Sequence of chain 37.A:
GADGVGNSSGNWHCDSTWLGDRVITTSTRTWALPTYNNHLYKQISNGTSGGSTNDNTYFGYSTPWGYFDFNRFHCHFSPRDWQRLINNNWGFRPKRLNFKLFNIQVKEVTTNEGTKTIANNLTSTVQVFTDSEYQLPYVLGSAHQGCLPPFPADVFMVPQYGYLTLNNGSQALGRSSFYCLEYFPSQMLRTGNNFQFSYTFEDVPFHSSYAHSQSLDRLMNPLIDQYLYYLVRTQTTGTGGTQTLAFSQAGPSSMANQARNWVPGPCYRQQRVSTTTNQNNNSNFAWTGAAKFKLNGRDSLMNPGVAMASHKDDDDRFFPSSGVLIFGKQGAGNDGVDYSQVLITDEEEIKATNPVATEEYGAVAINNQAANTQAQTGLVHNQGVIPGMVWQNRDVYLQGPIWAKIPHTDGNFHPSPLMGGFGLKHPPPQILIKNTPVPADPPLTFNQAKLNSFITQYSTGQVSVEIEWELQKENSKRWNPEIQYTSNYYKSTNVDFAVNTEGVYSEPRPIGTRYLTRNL

Binding-site contacts:
Ligand atom N1 contacts residue PHE638 of chain 12.A at 4.3 Å.
Ligand atom C4 contacts residue PRO421 of chain 12.A at 4.3 Å (hydrophobic).
Ligand atom O1P contacts residue LYS641 of chain 37.A at 4.0 Å.
Ligand atom C6 contacts residue SER632 of chain 12.A at 3.9 Å.
Ligand atom N3 contacts residue GLY639 of chain 12.A at 4.3 Å.
Ligand atom N7 contacts residue ASN609 of chain 12.A at 3.8 Å.
Ligand atom N9 contacts residue PRO421 of chain 12.A at 4.4 Å.
Ligand atom N7 contacts residue SER632 of chain 12.A at 4.1 Å.
Ligand atom C5 contacts residue PRO631 of chain 12.A at 4.2 Å (hydrophobic).
Ligand atom N6 contacts residue GLY639 of chain 12.A at 3.6 Å (h-bond).
Ligand atom N9 contacts residue HIS630 of chain 12.A at 4.2 Å.
Ligand atom N1 contacts residue PRO421 of chain 12.A at 4.3 Å.
Ligand atom C5 contacts residue SER632 of chain 12.A at 4.1 Å.
Ligand atom N1 contacts residue VAL420 of chain 12.A at 3.7 Å.
Ligand atom N6 contacts residue GLY637 of chain 12.A at 3.7 Å.
Ligand atom N6 contacts residue VAL420 of chain 12.A at 4.0 Å.
Ligand atom C8 contacts residue PRO421 of chain 12.A at 4.3 Å (hydrophobic).
Ligand atom C1' contacts residue HIS630 of chain 12.A at 4.0 Å.
Ligand atom C6 contacts residue VAL420 of chain 12.A at 4.0 Å (hydrophobic).
Ligand atom C6 contacts residue GLY639 of chain 12.A at 3.8 Å.
Ligand atom C8 contacts residue HIS630 of chain 12.A at 3.3 Å.
Ligand atom C3' contacts residue HIS630 of chain 12.A at 4.4 Å.
Ligand atom C2 contacts residue PRO631 of chain 12.A at 3.3 Å (hydrophobic).
Ligand atom N7 contacts residue PRO421 of chain 12.A at 4.2 Å.
Ligand atom N3 contacts residue PRO631 of chain 12.A at 3.6 Å.
Ligand atom C6 contacts residue PRO421 of chain 12.A at 4.1 Å (hydrophobic).
Ligand atom C2 contacts residue VAL420 of chain 12.A at 4.3 Å (hydrophobic).
Ligand atom N1 contacts residue PRO631 of chain 12.A at 3.5 Å (h-bond).
Ligand atom C6 contacts residue PRO631 of chain 12.A at 3.9 Å (hydrophobic).
Ligand atom C2' contacts residue HIS630 of chain 12.A at 3.2 Å.
Ligand atom C2 contacts residue GLY639 of chain 12.A at 3.1 Å.
Ligand atom N1 contacts residue GLY639 of chain 12.A at 3.1 Å (h-bond).
Ligand atom N6 contacts residue PHE638 of chain 12.A at 3.9 Å.
Ligand atom N7 contacts residue HIS630 of chain 12.A at 4.1 Å.
Ligand atom C5 contacts residue PRO421 of chain 12.A at 4.1 Å (hydrophobic).
Ligand atom C4 contacts residue PRO631 of chain 12.A at 4.0 Å (hydrophobic).
Ligand atom C2 contacts residue PRO421 of chain 12.A at 4.5 Å (hydrophobic).
Ligand atom O2P contacts residue ASP626 of chain 37.A at 4.2 Å.
Ligand atom C1' contacts residue PRO631 of chain 12.A at 4.3 Å (hydrophobic).
Ligand atom N6 contacts residue SER632 of chain 12.A at 3.3 Å (h-bond).

A small-molecule ligand and the protein it binds are described below.
Small molecule (SMILES): Nc1ncnc2c1ncn2[C@H]1C[C@H](O)[C@@H](COP(=O)(O)O)O1

Sequence of chain 12.A:
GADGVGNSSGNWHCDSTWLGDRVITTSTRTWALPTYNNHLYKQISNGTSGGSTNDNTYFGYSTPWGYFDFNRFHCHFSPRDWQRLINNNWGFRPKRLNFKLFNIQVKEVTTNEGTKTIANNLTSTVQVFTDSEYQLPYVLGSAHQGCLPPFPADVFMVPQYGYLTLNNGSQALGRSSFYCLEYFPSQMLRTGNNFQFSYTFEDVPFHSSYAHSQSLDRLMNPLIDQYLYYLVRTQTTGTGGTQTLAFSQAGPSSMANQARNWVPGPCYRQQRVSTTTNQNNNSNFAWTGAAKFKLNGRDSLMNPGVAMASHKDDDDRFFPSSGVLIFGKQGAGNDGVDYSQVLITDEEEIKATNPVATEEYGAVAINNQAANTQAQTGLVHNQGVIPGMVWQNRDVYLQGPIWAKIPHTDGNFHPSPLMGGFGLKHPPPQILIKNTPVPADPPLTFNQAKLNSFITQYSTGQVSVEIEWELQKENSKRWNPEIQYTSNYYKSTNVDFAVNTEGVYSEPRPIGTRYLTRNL